Sequence of chain 1.B:
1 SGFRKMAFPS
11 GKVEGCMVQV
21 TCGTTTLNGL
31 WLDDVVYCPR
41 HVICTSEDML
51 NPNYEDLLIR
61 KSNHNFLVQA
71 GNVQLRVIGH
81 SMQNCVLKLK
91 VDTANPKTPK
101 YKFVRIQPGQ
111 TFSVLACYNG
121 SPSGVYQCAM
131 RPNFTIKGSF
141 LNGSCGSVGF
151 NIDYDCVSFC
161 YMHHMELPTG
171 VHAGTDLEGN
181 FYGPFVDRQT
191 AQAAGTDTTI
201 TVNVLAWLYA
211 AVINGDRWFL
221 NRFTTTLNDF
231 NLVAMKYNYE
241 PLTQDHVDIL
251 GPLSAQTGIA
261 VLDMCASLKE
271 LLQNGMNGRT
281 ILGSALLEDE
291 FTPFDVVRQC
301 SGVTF

A protein and the small-molecule ligand that binds it are described below.
Small molecule (SMILES): O=C1Nc2c(Cl)ccc(Cl)c2[C@@H]1O

Binding-site contacts:
Ligand atom CL1 contacts residue HIS163 of chain 1.B at 4.0 Å.
Ligand atom CL1 contacts residue GLY143 of chain 1.B at 3.1 Å.
Ligand atom C7 contacts residue HIS41 of chain 1.B at 3.7 Å.
Ligand atom O1 contacts residue LEU27 of chain 1.B at 3.0 Å.
Ligand atom C5 contacts residue GLU166 of chain 1.B at 3.8 Å.
Ligand atom CL1 contacts residue SER144 of chain 1.B at 3.6 Å.
Ligand atom C6 contacts residue CYS145 of chain 1.B at 3.5 Å (hydrophobic).
Ligand atom C contacts residue GLY143 of chain 1.B at 4.4 Å.
Ligand atom C1 contacts residue CYS145 of chain 1.B at 2.6 Å (hydrophobic).
Ligand atom N contacts residue HIS41 of chain 1.B at 3.9 Å.
Ligand atom CL1 contacts residue CYS145 of chain 1.B at 4.0 Å.
Ligand atom CL1 contacts residue GLU166 of chain 1.B at 3.0 Å.
Ligand atom O contacts residue GLY143 of chain 1.B at 3.2 Å.
Ligand atom O1 contacts residue CYS145 of chain 1.B at 3.0 Å (h-bond).
Ligand atom C1 contacts residue GLY143 of chain 1.B at 4.5 Å.
Ligand atom O1 contacts residue HIS41 of chain 1.B at 3.3 Å.
Ligand atom C6 contacts residue GLY143 of chain 1.B at 4.0 Å.
Ligand atom C contacts residue CYS145 of chain 1.B at 1.8 Å (hydrophobic).
Ligand atom C6 contacts residue GLU166 of chain 1.B at 4.1 Å.
Ligand atom C7 contacts residue CYS145 of chain 1.B at 2.4 Å (hydrophobic).
Ligand atom C7 contacts residue LEU27 of chain 1.B at 4.3 Å (hydrophobic).
Ligand atom O1 contacts residue THR25 of chain 1.B at 4.5 Å.
Ligand atom C2 contacts residue CYS145 of chain 1.B at 3.3 Å (hydrophobic).
Ligand atom O contacts residue SER144 of chain 1.B at 3.8 Å.
Ligand atom O contacts residue CYS145 of chain 1.B at 2.9 Å (h-bond).
Ligand atom CL1 contacts residue ASN142 of chain 1.B at 3.8 Å.
Ligand atom N contacts residue CYS145 of chain 1.B at 3.2 Å (h-bond).